A small-molecule ligand and the protein it binds are described below.
Small molecule (SMILES): CC(=O)N[C@@H]1[C@@H](O)[C@H](O)[C@@H](CO)O[C@H]1O

Sequence of chain 2.A:
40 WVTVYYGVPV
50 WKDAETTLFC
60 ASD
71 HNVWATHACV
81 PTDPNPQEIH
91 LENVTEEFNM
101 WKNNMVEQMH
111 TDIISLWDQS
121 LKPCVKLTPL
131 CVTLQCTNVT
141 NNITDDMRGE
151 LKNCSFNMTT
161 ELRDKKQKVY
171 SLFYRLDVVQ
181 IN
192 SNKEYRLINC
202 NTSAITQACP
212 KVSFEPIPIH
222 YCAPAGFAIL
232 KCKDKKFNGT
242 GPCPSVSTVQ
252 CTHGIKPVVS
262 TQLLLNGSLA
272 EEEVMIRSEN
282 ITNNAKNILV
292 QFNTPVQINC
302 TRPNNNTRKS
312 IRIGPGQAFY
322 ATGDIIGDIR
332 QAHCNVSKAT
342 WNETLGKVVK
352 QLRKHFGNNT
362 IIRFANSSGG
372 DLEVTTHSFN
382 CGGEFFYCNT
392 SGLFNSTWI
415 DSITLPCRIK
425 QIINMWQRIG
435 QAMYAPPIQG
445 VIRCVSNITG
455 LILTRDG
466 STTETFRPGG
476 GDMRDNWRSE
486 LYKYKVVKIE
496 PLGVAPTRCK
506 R

Binding-site contacts:
Ligand atom C7 contacts residue ASN141 of chain 2.A at 4.0 Å.
Ligand atom C2 contacts residue ASN142 of chain 2.A at 2.4 Å.
Ligand atom C7 contacts residue ASN142 of chain 2.A at 3.7 Å.
Ligand atom C5 contacts residue ASN142 of chain 2.A at 3.6 Å.
Ligand atom C8 contacts residue ASN141 of chain 2.A at 3.4 Å.
Ligand atom O7 contacts residue ASN142 of chain 2.A at 4.1 Å.
Ligand atom N2 contacts residue ASN142 of chain 2.A at 2.8 Å (h-bond).
Ligand atom C1 contacts residue ASN142 of chain 2.A at 1.4 Å.
Ligand atom C8 contacts residue ASN142 of chain 2.A at 4.2 Å.
Ligand atom C4 contacts residue ASN142 of chain 2.A at 4.1 Å.
Ligand atom O5 contacts residue ASN142 of chain 2.A at 2.4 Å (h-bond).
Ligand atom O7 contacts residue ASN141 of chain 2.A at 3.9 Å.
Ligand atom C3 contacts residue ASN142 of chain 2.A at 3.7 Å.